The protein below binds the small molecule below.
Small molecule (SMILES): Nc1ncnc2c1ncn2[C@@H]1O[C@H](COP(=O)(O)OP(=O)(O)OP(O)(O)=S)[C@@H](O)[C@H]1O

Sequence of chain 1.F:
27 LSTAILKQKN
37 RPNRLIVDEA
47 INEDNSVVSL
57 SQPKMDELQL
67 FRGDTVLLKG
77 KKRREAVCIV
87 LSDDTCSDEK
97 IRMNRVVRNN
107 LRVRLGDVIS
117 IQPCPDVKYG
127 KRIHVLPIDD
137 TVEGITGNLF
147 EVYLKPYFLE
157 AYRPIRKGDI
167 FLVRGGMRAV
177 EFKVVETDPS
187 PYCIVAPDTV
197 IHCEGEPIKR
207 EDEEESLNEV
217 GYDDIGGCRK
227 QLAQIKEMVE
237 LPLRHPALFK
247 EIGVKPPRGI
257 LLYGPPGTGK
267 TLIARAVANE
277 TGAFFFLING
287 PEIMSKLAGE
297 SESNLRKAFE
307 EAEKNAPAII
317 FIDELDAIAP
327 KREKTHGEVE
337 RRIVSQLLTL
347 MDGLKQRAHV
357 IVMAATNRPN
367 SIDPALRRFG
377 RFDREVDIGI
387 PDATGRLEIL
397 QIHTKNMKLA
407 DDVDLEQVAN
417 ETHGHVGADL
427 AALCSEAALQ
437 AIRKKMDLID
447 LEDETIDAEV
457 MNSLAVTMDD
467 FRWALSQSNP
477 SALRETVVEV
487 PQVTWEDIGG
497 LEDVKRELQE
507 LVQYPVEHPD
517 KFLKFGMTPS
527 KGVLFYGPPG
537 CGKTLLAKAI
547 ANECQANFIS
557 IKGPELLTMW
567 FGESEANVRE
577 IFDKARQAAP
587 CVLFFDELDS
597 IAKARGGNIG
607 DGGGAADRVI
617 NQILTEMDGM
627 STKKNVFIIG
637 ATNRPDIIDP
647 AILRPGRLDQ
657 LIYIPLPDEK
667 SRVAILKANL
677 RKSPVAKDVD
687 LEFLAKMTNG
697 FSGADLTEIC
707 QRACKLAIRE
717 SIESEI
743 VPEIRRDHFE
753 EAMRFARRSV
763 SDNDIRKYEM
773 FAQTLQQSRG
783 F

Sequence of chain 1.E:
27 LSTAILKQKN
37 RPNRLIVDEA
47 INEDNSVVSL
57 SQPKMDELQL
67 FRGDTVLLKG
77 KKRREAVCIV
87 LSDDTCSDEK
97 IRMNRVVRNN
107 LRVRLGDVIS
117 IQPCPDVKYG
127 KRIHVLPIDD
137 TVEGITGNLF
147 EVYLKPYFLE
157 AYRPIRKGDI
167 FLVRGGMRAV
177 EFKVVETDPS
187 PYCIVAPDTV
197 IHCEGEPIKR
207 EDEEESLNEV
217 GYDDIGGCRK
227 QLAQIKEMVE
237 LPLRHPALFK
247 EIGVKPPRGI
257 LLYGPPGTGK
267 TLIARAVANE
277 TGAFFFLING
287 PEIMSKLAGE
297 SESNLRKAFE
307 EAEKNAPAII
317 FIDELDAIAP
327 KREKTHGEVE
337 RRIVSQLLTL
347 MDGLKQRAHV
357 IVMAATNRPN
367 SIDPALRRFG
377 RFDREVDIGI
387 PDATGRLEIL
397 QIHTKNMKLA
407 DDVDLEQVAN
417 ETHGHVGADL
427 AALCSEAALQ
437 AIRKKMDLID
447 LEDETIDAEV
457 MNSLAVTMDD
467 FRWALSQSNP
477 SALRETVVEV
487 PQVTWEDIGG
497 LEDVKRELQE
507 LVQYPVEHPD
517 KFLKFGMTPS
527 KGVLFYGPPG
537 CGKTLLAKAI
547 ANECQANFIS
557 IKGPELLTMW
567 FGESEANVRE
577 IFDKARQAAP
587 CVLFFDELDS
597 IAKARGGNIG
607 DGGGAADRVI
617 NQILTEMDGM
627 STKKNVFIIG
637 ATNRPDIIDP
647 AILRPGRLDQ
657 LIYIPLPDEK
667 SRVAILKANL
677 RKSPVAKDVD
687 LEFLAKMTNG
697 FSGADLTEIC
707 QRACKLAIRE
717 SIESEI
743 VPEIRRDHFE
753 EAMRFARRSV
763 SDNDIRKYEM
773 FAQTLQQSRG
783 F

Binding-site contacts:
Ligand atom N7 contacts residue GLY265 of chain 1.F at 3.6 Å.
Ligand atom O2B contacts residue THR267 of chain 1.F at 3.8 Å.
Ligand atom C1' contacts residue GLY423 of chain 1.F at 3.7 Å.
Ligand atom O1B contacts residue THR267 of chain 1.F at 2.9 Å (h-bond).
Ligand atom C5 contacts residue LEU268 of chain 1.F at 3.2 Å (hydrophobic).
Ligand atom O2B contacts residue LYS266 of chain 1.F at 2.9 Å (salt-bridge).
Ligand atom C4 contacts residue LEU268 of chain 1.F at 3.3 Å (hydrophobic).
Ligand atom C8 contacts residue GLY265 of chain 1.F at 3.7 Å.
Ligand atom N9 contacts residue GLY423 of chain 1.F at 3.7 Å.
Ligand atom O3G contacts residue MG1 of chain 1.CA at 3.4 Å.
Ligand atom PB contacts residue LYS266 of chain 1.F at 3.7 Å.
Ligand atom C8 contacts residue LEU268 of chain 1.F at 3.3 Å (hydrophobic).
Ligand atom PB contacts residue MG1 of chain 1.CA at 3.1 Å.
Ligand atom O2G contacts residue PRO262 of chain 1.F at 3.8 Å.
Ligand atom N7 contacts residue THR264 of chain 1.F at 3.2 Å (h-bond).
Ligand atom O3B contacts residue LYS266 of chain 1.F at 3.3 Å (salt-bridge).
Ligand atom O4' contacts residue ALA424 of chain 1.F at 3.5 Å.
Ligand atom O2G contacts residue GLY263 of chain 1.F at 3.8 Å.
Ligand atom N1 contacts residue ILE395 of chain 1.F at 3.8 Å.
Ligand atom C2 contacts residue ASP220 of chain 1.F at 3.8 Å.
Ligand atom O1A contacts residue GLY265 of chain 1.F at 3.4 Å.
Ligand atom N7 contacts residue LEU268 of chain 1.F at 3.3 Å.
Ligand atom N9 contacts residue LEU268 of chain 1.F at 3.3 Å.
Ligand atom C2 contacts residue ILE398 of chain 1.F at 3.5 Å (hydrophobic).
Ligand atom N3 contacts residue HIS399 of chain 1.F at 3.7 Å.
Ligand atom O4' contacts residue GLY423 of chain 1.F at 3.5 Å (h-bond).
Ligand atom O2A contacts residue THR264 of chain 1.F at 3.5 Å (h-bond).
Ligand atom N1 contacts residue ASP220 of chain 1.F at 3.5 Å (salt-bridge).
Ligand atom C2' contacts residue LEU268 of chain 1.F at 3.8 Å (hydrophobic).
Ligand atom N6 contacts residue GLY222 of chain 1.F at 3.4 Å (h-bond).
Ligand atom O1B contacts residue MG1 of chain 1.CA at 1.7 Å.
Ligand atom O3B contacts residue GLY263 of chain 1.F at 3.7 Å.
Ligand atom N1 contacts residue ILE398 of chain 1.F at 3.8 Å.
Ligand atom O1A contacts residue THR267 of chain 1.F at 3.2 Å (h-bond).
Ligand atom O1A contacts residue LYS266 of chain 1.F at 3.6 Å (salt-bridge).
Ligand atom O3A contacts residue MG1 of chain 1.CA at 3.6 Å.
Ligand atom O2A contacts residue GLY263 of chain 1.F at 3.2 Å.
Ligand atom O2A contacts residue LYS266 of chain 1.F at 3.8 Å.
Ligand atom O2A contacts residue GLY265 of chain 1.F at 2.8 Å (h-bond).
Ligand atom S1G contacts residue ASN363 of chain 1.F at 3.6 Å.